The small molecule below binds the protein below.
Small molecule (SMILES): CC(C)(C)c1ccc(Sc2cccc3nc(N)nc(N)c23)cc1

Sequence of chain 1.A:
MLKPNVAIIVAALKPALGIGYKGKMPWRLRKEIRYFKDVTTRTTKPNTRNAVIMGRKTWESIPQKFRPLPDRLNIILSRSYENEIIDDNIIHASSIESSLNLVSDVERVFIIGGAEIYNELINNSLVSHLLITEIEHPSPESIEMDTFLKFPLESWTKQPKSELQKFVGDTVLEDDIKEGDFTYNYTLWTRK

Binding-site contacts:
Ligand atom N14 contacts residue ALA11 of chain 1.A at 3.6 Å.
Ligand atom C5 contacts residue VAL10 of chain 1.A at 3.9 Å (hydrophobic).
Ligand atom N4 contacts residue ALA11 of chain 1.A at 3.9 Å.
Ligand atom C33 contacts residue GLY114 of chain 1.A at 3.7 Å.
Ligand atom C3 contacts residue ILE9 of chain 1.A at 3.7 Å (hydrophobic).
Ligand atom C41 contacts residue ILE19 of chain 1.A at 3.9 Å (hydrophobic).
Ligand atom C5 contacts residue PHE36 of chain 1.A at 3.8 Å (hydrophobic).
Ligand atom N14 contacts residue ILE9 of chain 1.A at 3.7 Å.
Ligand atom C2 contacts residue PHE36 of chain 1.A at 3.5 Å (hydrophobic).
Ligand atom C1 contacts residue GLU32 of chain 1.A at 3.5 Å.
Ligand atom C41 contacts residue GLY23 of chain 1.A at 3.9 Å.
Ligand atom C5 contacts residue GLU32 of chain 1.A at 3.5 Å.
Ligand atom N7 contacts residue PHE36 of chain 1.A at 3.6 Å.
Ligand atom C1 contacts residue PHE36 of chain 1.A at 3.7 Å (hydrophobic).
Ligand atom C8 contacts residue GLU32 of chain 1.A at 3.5 Å.
Ligand atom N14 contacts residue VAL10 of chain 1.A at 3.4 Å.
Ligand atom C5 contacts residue ALA11 of chain 1.A at 3.9 Å (hydrophobic).
Ligand atom N14 contacts residue GLU32 of chain 1.A at 2.8 Å (salt-bridge).
Ligand atom C37 contacts residue ILE19 of chain 1.A at 3.2 Å (hydrophobic).
Ligand atom C3 contacts residue PHE36 of chain 1.A at 3.5 Å (hydrophobic).
Ligand atom C12 contacts residue MES1 of chain 1.E at 3.9 Å.
Ligand atom N4 contacts residue ILE9 of chain 1.A at 3.4 Å (h-bond).
Ligand atom C33 contacts residue ALA115 of chain 1.A at 3.8 Å (hydrophobic).
Ligand atom C22 contacts residue ILE112 of chain 1.A at 3.4 Å (hydrophobic).
Ligand atom C9 contacts residue ILE33 of chain 1.A at 3.4 Å (hydrophobic).
Ligand atom C23 contacts residue TYR118 of chain 1.A at 3.9 Å (hydrophobic).
Ligand atom C27 contacts residue ILE112 of chain 1.A at 3.4 Å (hydrophobic).
Ligand atom C41 contacts residue LYS24 of chain 1.A at 3.9 Å.
Ligand atom S20 contacts residue ILE112 of chain 1.A at 3.4 Å (h-bond).
Ligand atom N6 contacts residue GLU32 of chain 1.A at 2.7 Å (salt-bridge).
Ligand atom C8 contacts residue ILE33 of chain 1.A at 3.5 Å (hydrophobic).
Ligand atom N4 contacts residue PHE36 of chain 1.A at 3.7 Å.
Ligand atom N6 contacts residue PHE36 of chain 1.A at 3.7 Å.
Ligand atom N4 contacts residue VAL10 of chain 1.A at 3.4 Å.
Ligand atom N7 contacts residue ILE112 of chain 1.A at 3.0 Å (h-bond).
Ligand atom C27 contacts residue THR58 of chain 1.A at 3.8 Å.
Ligand atom N7 contacts residue ILE9 of chain 1.A at 2.9 Å (h-bond).
Ligand atom C33 contacts residue NDP1 of chain 1.C at 3.4 Å.
Ligand atom N14 contacts residue THR133 of chain 1.A at 3.6 Å.
Ligand atom N7 contacts residue TYR118 of chain 1.A at 3.2 Å (h-bond).